Sequence of chain 1.D:
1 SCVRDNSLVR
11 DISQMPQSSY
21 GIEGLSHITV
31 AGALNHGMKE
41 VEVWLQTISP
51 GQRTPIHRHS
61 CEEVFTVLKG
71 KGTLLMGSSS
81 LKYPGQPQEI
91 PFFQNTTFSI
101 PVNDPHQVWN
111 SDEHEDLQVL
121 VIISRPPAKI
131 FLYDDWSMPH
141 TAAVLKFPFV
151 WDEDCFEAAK

Binding-site contacts:
Ligand atom O3 contacts residue GLU23 of chain 1.D at 2.6 Å (salt-bridge).
Ligand atom C8 contacts residue SER26 of chain 1.D at 3.6 Å.
Ligand atom N2 contacts residue GLN17 of chain 1.D at 2.8 Å (h-bond).
Ligand atom C7 contacts residue ASN95 of chain 1.A at 3.2 Å.
Ligand atom N2 contacts residue SER26 of chain 1.D at 3.5 Å (h-bond).
Ligand atom C2 contacts residue LEU25 of chain 1.D at 3.2 Å (hydrophobic).
Ligand atom O6 contacts residue GLN17 of chain 1.D at 2.9 Å (h-bond).
Ligand atom C3 contacts residue GLU23 of chain 1.D at 3.4 Å.
Ligand atom O4 contacts residue GLN118 of chain 1.D at 3.0 Å (h-bond).
Ligand atom O4 contacts residue SER18 of chain 1.D at 3.6 Å.
Ligand atom N2 contacts residue ASN95 of chain 1.A at 2.9 Å (h-bond).
Ligand atom C3 contacts residue GLN17 of chain 1.D at 3.5 Å.
Ligand atom O4 contacts residue ASP116 of chain 1.D at 3.6 Å (salt-bridge).
Ligand atom O7 contacts residue LEU45 of chain 1.D at 3.7 Å.
Ligand atom C6 contacts residue THR47 of chain 1.D at 3.7 Å.
Ligand atom O6 contacts residue SER26 of chain 1.D at 3.3 Å (h-bond).
Ligand atom O5 contacts residue ASN95 of chain 1.A at 2.3 Å (h-bond).
Ligand atom O6 contacts residue GLY24 of chain 1.D at 3.7 Å.
Ligand atom C7 contacts residue THR47 of chain 1.D at 3.5 Å.
Ligand atom O3 contacts residue THR47 of chain 1.D at 3.5 Å.
Ligand atom O7 contacts residue THR47 of chain 1.D at 2.6 Å (h-bond).
Ligand atom C3 contacts residue GLN118 of chain 1.D at 3.6 Å.
Ligand atom C1 contacts residue GLY24 of chain 1.D at 3.6 Å.
Ligand atom O7 contacts residue GLN118 of chain 1.D at 3.0 Å (h-bond).
Ligand atom O2 contacts residue LEU25 of chain 1.D at 2.6 Å (h-bond).
Ligand atom O5 contacts residue GLY24 of chain 1.D at 3.3 Å (h-bond).
Ligand atom C6 contacts residue ILE28 of chain 1.D at 3.5 Å (hydrophobic).
Ligand atom C5 contacts residue ASN95 of chain 1.A at 3.6 Å.
Ligand atom O3 contacts residue GLN118 of chain 1.D at 3.5 Å (h-bond).
Ligand atom C6 contacts residue GLN17 of chain 1.D at 3.6 Å.
Ligand atom O2 contacts residue GLY24 of chain 1.D at 3.3 Å.
Ligand atom C2 contacts residue ASN95 of chain 1.A at 2.4 Å.
Ligand atom C8 contacts residue GLN94 of chain 1.A at 3.7 Å.
Ligand atom O7 contacts residue ASN95 of chain 1.A at 3.3 Å (h-bond).
Ligand atom C2 contacts residue GLN17 of chain 1.D at 3.5 Å.
Ligand atom O4 contacts residue SER19 of chain 1.D at 2.9 Å (h-bond).
Ligand atom C8 contacts residue LEU45 of chain 1.D at 3.3 Å (hydrophobic).
Ligand atom O3 contacts residue SER26 of chain 1.D at 3.0 Å (h-bond).
Ligand atom C1 contacts residue ASN95 of chain 1.A at 1.4 Å.
Ligand atom C5 contacts residue ASP116 of chain 1.D at 3.4 Å.

Sequence of chain 1.A:
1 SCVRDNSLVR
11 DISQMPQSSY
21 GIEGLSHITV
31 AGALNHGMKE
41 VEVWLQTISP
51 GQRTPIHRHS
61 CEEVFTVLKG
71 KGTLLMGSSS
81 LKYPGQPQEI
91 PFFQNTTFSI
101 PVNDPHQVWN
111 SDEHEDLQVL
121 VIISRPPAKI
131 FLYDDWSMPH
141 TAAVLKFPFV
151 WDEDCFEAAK

This small molecule binds to this protein.
Small molecule (SMILES): CC(=O)N[C@H]1[C@H](O[C@H]2[C@H](O)[C@@H](NC(C)=O)CO[C@@H]2CO)O[C@H](CO)[C@@H](O[C@@H]2O[C@H](CO[C@H]3O[C@H](CO[C@H]4O[C@H](CO)[C@@H](O)[C@H](O)[C@@H]4O)[C@@H](O)[C@H](O[C@H]4O[C@H](CO)[C@@H](O)[C@H](O)[C@@H]4O)[C@@H]3O)[C@@H](O)[C@H](O)[C@@H]2O)[C@@H]1O